The small molecule below binds the protein below.
Small molecule (SMILES): Nc1ccn([C@H]2C[C@H](O[P](=O)(O)OC[C@H]3O[C@@H](n4cnc5c(N)ncnc54)C[C@@H]3O)[C@@H](CO)O2)c(=O)n1

Binding-site contacts:
Ligand atom C6 contacts residue PRO203 of chain 54.A at 4.0 Å (hydrophobic).
Ligand atom N1 contacts residue PRO203 of chain 54.A at 3.8 Å.
Ligand atom C2' contacts residue PRO414 of chain 54.A at 3.6 Å (hydrophobic).
Ligand atom N6 contacts residue VAL202 of chain 54.A at 4.2 Å.
Ligand atom C4 contacts residue ASP201 of chain 54.A at 3.5 Å.
Ligand atom N1 contacts residue VAL202 of chain 54.A at 3.5 Å.
Ligand atom N7 contacts residue HIS413 of chain 54.A at 4.2 Å.
Ligand atom N6 contacts residue GLY422 of chain 54.A at 3.3 Å (h-bond).
Ligand atom N6 contacts residue GLY420 of chain 54.A at 3.7 Å.
Ligand atom C2' contacts residue PRO203 of chain 54.A at 3.3 Å (hydrophobic).
Ligand atom N3 contacts residue ASP201 of chain 54.A at 4.2 Å.
Ligand atom C5 contacts residue PRO203 of chain 54.A at 3.8 Å (hydrophobic).
Ligand atom OP2 contacts residue ASP409 of chain 24.A at 3.2 Å (salt-bridge).
Ligand atom C5 contacts residue ARG91 of chain 54.A at 4.2 Å.
Ligand atom C5 contacts residue VAL202 of chain 54.A at 3.6 Å (hydrophobic).
Ligand atom C4 contacts residue VAL202 of chain 54.A at 3.7 Å (hydrophobic).
Ligand atom C5 contacts residue PRO203 of chain 54.A at 4.0 Å (hydrophobic).
Ligand atom C2' contacts residue HIS413 of chain 54.A at 3.7 Å.
Ligand atom N7 contacts residue SER415 of chain 54.A at 3.9 Å.
Ligand atom N4 contacts residue ASP201 of chain 54.A at 2.6 Å.
Ligand atom C1' contacts residue PRO203 of chain 54.A at 4.1 Å (hydrophobic).
Ligand atom C2 contacts residue GLY422 of chain 54.A at 3.2 Å.
Ligand atom N7 contacts residue PRO203 of chain 54.A at 4.1 Å.
Ligand atom C4 contacts residue PRO203 of chain 54.A at 4.1 Å (hydrophobic).
Ligand atom C6 contacts residue SER415 of chain 54.A at 4.1 Å.
Ligand atom C2 contacts residue VAL202 of chain 54.A at 4.1 Å (hydrophobic).
Ligand atom N6 contacts residue SER415 of chain 54.A at 3.8 Å.
Ligand atom N4 contacts residue VAL202 of chain 54.A at 2.9 Å (h-bond).
Ligand atom C6 contacts residue GLY422 of chain 54.A at 3.7 Å.
Ligand atom N1 contacts residue GLY422 of chain 54.A at 2.9 Å (h-bond).
Ligand atom C5 contacts residue ASP201 of chain 54.A at 3.3 Å.
Ligand atom N1 contacts residue PRO203 of chain 54.A at 4.2 Å.
Ligand atom C6 contacts residue VAL202 of chain 54.A at 4.1 Å (hydrophobic).
Ligand atom C2 contacts residue PRO203 of chain 54.A at 4.0 Å (hydrophobic).
Ligand atom C4 contacts residue PRO203 of chain 54.A at 4.0 Å (hydrophobic).
Ligand atom N6 contacts residue PHE421 of chain 54.A at 3.8 Å.
Ligand atom C8 contacts residue HIS413 of chain 54.A at 3.9 Å.
Ligand atom C6 contacts residue PRO203 of chain 54.A at 4.0 Å (hydrophobic).
Ligand atom N7 contacts residue ASN392 of chain 54.A at 4.2 Å.
Ligand atom O3' contacts residue PRO414 of chain 54.A at 4.2 Å.

Sequence of chain 54.A:
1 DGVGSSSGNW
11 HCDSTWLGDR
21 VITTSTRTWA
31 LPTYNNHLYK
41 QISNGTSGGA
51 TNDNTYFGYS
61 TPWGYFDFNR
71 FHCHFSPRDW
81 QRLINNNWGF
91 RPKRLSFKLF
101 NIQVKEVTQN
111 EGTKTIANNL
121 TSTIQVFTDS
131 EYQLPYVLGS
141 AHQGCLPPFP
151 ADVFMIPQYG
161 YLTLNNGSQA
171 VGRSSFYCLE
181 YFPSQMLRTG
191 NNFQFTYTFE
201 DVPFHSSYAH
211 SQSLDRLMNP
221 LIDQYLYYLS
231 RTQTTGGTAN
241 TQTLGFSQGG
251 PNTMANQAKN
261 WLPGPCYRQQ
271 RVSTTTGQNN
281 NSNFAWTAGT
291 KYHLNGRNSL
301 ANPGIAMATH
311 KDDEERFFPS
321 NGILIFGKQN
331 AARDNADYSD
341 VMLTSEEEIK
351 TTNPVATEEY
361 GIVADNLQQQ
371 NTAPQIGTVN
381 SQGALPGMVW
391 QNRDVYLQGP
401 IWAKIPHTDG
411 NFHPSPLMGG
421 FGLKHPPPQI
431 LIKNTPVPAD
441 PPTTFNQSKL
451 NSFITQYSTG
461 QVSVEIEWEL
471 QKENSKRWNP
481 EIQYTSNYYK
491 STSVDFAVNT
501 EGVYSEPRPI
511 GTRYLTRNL

Sequence of chain 24.A:
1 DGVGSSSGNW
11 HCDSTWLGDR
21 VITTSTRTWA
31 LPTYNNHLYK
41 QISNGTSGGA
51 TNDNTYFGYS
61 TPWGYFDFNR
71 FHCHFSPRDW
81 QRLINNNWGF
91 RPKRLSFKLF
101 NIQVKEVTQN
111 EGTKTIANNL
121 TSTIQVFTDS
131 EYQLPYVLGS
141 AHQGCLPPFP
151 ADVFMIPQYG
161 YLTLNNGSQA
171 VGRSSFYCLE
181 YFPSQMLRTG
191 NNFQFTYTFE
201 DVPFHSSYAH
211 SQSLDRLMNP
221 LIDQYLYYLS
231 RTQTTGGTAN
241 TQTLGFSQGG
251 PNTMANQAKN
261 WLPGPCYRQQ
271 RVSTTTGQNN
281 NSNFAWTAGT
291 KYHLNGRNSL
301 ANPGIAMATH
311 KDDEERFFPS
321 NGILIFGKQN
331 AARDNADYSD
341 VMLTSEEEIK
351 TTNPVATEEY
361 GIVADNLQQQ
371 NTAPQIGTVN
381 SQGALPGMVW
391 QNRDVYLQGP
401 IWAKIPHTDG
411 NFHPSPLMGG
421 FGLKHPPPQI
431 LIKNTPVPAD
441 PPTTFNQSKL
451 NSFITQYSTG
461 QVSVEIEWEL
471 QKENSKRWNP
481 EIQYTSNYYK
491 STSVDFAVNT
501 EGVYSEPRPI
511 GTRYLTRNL